A small-molecule ligand and the protein it binds are described below.
Small molecule (SMILES): Cc1cn([C@H]2C[C@H](O[P](=O)(O)OC[C@H]3O[C@@H](n4cnc5c(N)ncnc54)C[C@@H]3O[P](=O)(O)OC[C@H]3O[C@@H](n4cnc5c(N)ncnc54)C[C@@H]3O[P](=O)(O)OC[C@H]3O[C@@H](n4cc(C)c(=O)[nH]c4=O)C[C@@H]3O[P](=O)(O)OC[C@H]3O[C@@H](n4cnc5c(=O)nc(N)[nH]c54)C[C@@H]3O)[C@@H](CO[P](=O)(O)O[C@H]3C[C@H](n4ccc(N)nc4=O)O[C@@H]3CO[P](=O)(O)O[C@H]3C[C@]4(O[C@@H]3COP(=O)(O)O)c3c(C)c(=O)[nH]c(=O)n34)O2)c(=O)[nH]c1=O

Sequence of chain 1.C:
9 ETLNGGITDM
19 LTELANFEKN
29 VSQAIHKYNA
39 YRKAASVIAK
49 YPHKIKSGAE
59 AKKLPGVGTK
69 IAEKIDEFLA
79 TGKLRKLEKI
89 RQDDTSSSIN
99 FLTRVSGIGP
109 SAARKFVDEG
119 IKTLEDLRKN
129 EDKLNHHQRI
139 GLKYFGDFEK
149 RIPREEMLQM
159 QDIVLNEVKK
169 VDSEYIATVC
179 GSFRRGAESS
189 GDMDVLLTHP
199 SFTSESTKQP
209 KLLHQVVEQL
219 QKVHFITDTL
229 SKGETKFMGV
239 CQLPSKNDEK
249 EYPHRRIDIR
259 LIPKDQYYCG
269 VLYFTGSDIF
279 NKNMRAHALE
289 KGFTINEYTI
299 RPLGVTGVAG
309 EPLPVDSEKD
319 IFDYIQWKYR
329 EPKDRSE

Binding-site contacts:
Ligand atom C2 contacts residue DT4 of chain 1.A at 3.0 Å.
Ligand atom OP1 contacts residue NA1 of chain 1.D at 2.1 Å (h-bond).
Ligand atom C2 contacts residue DG6 of chain 1.A at 3.1 Å.
Ligand atom O4 contacts residue DA2 of chain 1.A at 2.7 Å (h-bond).
Ligand atom C5' contacts residue SER109 of chain 1.C at 3.1 Å.
Ligand atom OP1 contacts residue GLY105 of chain 1.C at 2.8 Å (h-bond).
Ligand atom O2 contacts residue DA7 of chain 1.A at 2.9 Å (h-bond).
Ligand atom P contacts residue ILE106 of chain 1.C at 3.1 Å.
Ligand atom OP2 contacts residue SER109 of chain 1.C at 2.8 Å.
Ligand atom N6 contacts residue DA2 of chain 1.A at 3.3 Å (h-bond).
Ligand atom N4 contacts residue DA5 of chain 1.A at 3.3 Å (h-bond).
Ligand atom C4 contacts residue DG6 of chain 1.A at 3.0 Å.
Ligand atom N1 contacts residue DT3 of chain 1.A at 2.6 Å (h-bond).
Ligand atom N2 contacts residue DA2 of chain 1.A at 3.1 Å.
Ligand atom OP1 contacts residue ILE106 of chain 1.C at 2.5 Å (h-bond).
Ligand atom O4 contacts residue DG6 of chain 1.A at 3.3 Å (h-bond).
Ligand atom N4 contacts residue DG6 of chain 1.A at 2.7 Å (h-bond).
Ligand atom C4 contacts residue DA5 of chain 1.A at 3.2 Å.
Ligand atom O3' contacts residue ILE106 of chain 1.C at 3.3 Å (h-bond).
Ligand atom N6 contacts residue DT4 of chain 1.A at 2.7 Å (h-bond).
Ligand atom N3 contacts residue DA5 of chain 1.A at 2.5 Å (h-bond).
Ligand atom O2 contacts residue DG6 of chain 1.A at 3.3 Å (h-bond).
Ligand atom O5' contacts residue GLY107 of chain 1.C at 3.1 Å.
Ligand atom OP1 contacts residue GLY107 of chain 1.C at 3.1 Å (h-bond).
Ligand atom N3 contacts residue DA2 of chain 1.A at 2.7 Å (h-bond).
Ligand atom C2 contacts residue DA7 of chain 1.A at 3.2 Å.
Ligand atom O2 contacts residue DA5 of chain 1.A at 3.3 Å.
Ligand atom C2 contacts residue DT3 of chain 1.A at 3.0 Å.
Ligand atom N2 contacts residue DC1 of chain 1.A at 2.9 Å (h-bond).
Ligand atom C6 contacts residue DT4 of chain 1.A at 3.4 Å.
Ligand atom N3 contacts residue DG6 of chain 1.A at 2.5 Å (h-bond).
Ligand atom O2 contacts residue DG6 of chain 1.A at 2.6 Å (h-bond).
Ligand atom N6 contacts residue DT3 of chain 1.A at 3.0 Å (h-bond).
Ligand atom O4 contacts residue DA5 of chain 1.A at 2.7 Å (h-bond).
Ligand atom OP1 contacts residue ARG254 of chain 1.C at 3.2 Å (salt-bridge).
Ligand atom N1 contacts residue DT4 of chain 1.A at 2.3 Å (h-bond).
Ligand atom C4 contacts residue DA7 of chain 1.A at 3.3 Å.
Ligand atom OP1 contacts residue ALA110 of chain 1.C at 2.7 Å (h-bond).
Ligand atom O4 contacts residue DA7 of chain 1.A at 2.8 Å (h-bond).
Ligand atom N3 contacts residue DA7 of chain 1.A at 2.7 Å (h-bond).